Binding-site contacts:
Ligand atom O3P contacts residue GLY329 of chain 4.A at 3.7 Å.
Ligand atom O3' contacts residue ASP365 of chain 4.A at 2.7 Å (salt-bridge).
Ligand atom O3' contacts residue MSE386 of chain 4.A at 3.6 Å (h-bond).
Ligand atom O1P contacts residue SER330 of chain 4.A at 2.9 Å (h-bond).
Ligand atom O2' contacts residue ASN304 of chain 4.A at 3.8 Å.
Ligand atom O2' contacts residue ASP365 of chain 4.A at 2.4 Å (salt-bridge).
Ligand atom O3P contacts residue GLY367 of chain 4.A at 3.0 Å (h-bond).
Ligand atom C8 contacts residue MSE75 of chain 4.A at 3.5 Å.
Ligand atom C1' contacts residue CYS332 of chain 4.A at 4.1 Å (hydrophobic).
Ligand atom O3P contacts residue GLY366 of chain 4.A at 3.8 Å.
Ligand atom C3' contacts residue MSE75 of chain 4.A at 3.9 Å.
Ligand atom P contacts residue GLY367 of chain 4.A at 4.1 Å.
Ligand atom N7 contacts residue MSE75 of chain 4.A at 3.6 Å.
Ligand atom O4' contacts residue GLY329 of chain 4.A at 3.7 Å.
Ligand atom O5' contacts residue GLY366 of chain 4.A at 3.4 Å.
Ligand atom O5' contacts residue GLY367 of chain 4.A at 4.2 Å.
Ligand atom O5' contacts residue GLY388 of chain 4.A at 4.1 Å.
Ligand atom N3 contacts residue CYS332 of chain 4.A at 3.0 Å (h-bond).
Ligand atom C2 contacts residue CYS332 of chain 4.A at 3.5 Å (hydrophobic).
Ligand atom N9 contacts residue CYS332 of chain 4.A at 3.8 Å.
Ligand atom C5 contacts residue CYS332 of chain 4.A at 3.9 Å (hydrophobic).
Ligand atom N7 contacts residue ILE331 of chain 4.A at 3.7 Å.
Ligand atom C5' contacts residue GLY388 of chain 4.A at 4.2 Å.
Ligand atom P contacts residue SER389 of chain 4.A at 3.9 Å.
Ligand atom P contacts residue GLY388 of chain 4.A at 4.0 Å.
Ligand atom P contacts residue GLY366 of chain 4.A at 4.2 Å.
Ligand atom N1 contacts residue CYS332 of chain 4.A at 4.1 Å.
Ligand atom O2P contacts residue LEU387 of chain 4.A at 4.0 Å.
Ligand atom O2P contacts residue SER389 of chain 4.A at 3.5 Å (h-bond).
Ligand atom O1P contacts residue SER389 of chain 4.A at 3.4 Å (h-bond).
Ligand atom C4' contacts residue ASP365 of chain 4.A at 3.5 Å.
Ligand atom C5' contacts residue MSE75 of chain 4.A at 4.1 Å.
Ligand atom O3P contacts residue SER330 of chain 4.A at 3.0 Å (h-bond).
Ligand atom O5' contacts residue GLY329 of chain 4.A at 4.1 Å.
Ligand atom O2P contacts residue GLY388 of chain 4.A at 3.2 Å (h-bond).
Ligand atom O3' contacts residue ALA73 of chain 4.A at 3.6 Å.
Ligand atom C3' contacts residue ASP365 of chain 4.A at 3.5 Å.
Ligand atom C4 contacts residue CYS332 of chain 4.A at 3.3 Å (hydrophobic).
Ligand atom P contacts residue SER330 of chain 4.A at 3.8 Å.
Ligand atom C2' contacts residue ASP365 of chain 4.A at 3.6 Å.

This protein binds this small molecule.
Small molecule (SMILES): O=c1[nH]cnc2c1ncn2[C@@H]1O[C@H](COP(=O)(O)O)[C@@H](O)[C@H]1O

Sequence of chain 4.A:
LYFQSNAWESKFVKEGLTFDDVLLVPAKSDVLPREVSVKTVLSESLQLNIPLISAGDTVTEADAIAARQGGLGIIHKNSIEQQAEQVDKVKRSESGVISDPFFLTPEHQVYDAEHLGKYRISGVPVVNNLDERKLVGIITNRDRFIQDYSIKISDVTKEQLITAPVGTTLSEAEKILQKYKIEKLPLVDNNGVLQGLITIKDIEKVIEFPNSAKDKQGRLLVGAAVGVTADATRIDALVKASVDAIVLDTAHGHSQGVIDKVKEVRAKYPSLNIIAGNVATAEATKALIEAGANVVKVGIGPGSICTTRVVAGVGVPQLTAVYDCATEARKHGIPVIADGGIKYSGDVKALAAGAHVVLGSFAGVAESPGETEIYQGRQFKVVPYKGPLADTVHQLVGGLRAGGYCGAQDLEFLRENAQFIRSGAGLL